This protein binds this small molecule.
Small molecule (SMILES): O=P(O)(O)O[C@@H]1[C@H](O)[C@H](O)[C@@H](OP(=O)(O)O)[C@H](OP(=O)(O)O)[C@H]1O

Binding-site contacts:
Ligand atom O6 contacts residue LYS569 of chain 1.B at 4.0 Å.
Ligand atom O53 contacts residue TYR567 of chain 1.B at 3.6 Å.
Ligand atom O1 contacts residue ARG568 of chain 1.B at 3.5 Å (salt-bridge).
Ligand atom O53 contacts residue LYS569 of chain 1.B at 3.5 Å.
Ligand atom O41 contacts residue ARG269 of chain 1.B at 4.2 Å.
Ligand atom P5 contacts residue LYS569 of chain 1.B at 4.0 Å.
Ligand atom C1 contacts residue ARG568 of chain 1.B at 4.3 Å.
Ligand atom C5 contacts residue LYS569 of chain 1.B at 4.3 Å.
Ligand atom O41 contacts residue THR267 of chain 1.B at 3.7 Å.
Ligand atom O43 contacts residue ALA275 of chain 1.B at 3.9 Å.
Ligand atom P5 contacts residue TYR567 of chain 1.B at 3.5 Å.
Ligand atom O51 contacts residue LYS569 of chain 1.B at 4.0 Å.
Ligand atom O5 contacts residue LYS569 of chain 1.B at 3.5 Å.
Ligand atom C6 contacts residue LYS569 of chain 1.B at 4.0 Å.
Ligand atom P4 contacts residue GLY268 of chain 1.B at 3.9 Å.
Ligand atom P4 contacts residue ARG265 of chain 1.B at 3.6 Å.
Ligand atom C3 contacts residue ARG269 of chain 1.B at 4.2 Å.
Ligand atom O51 contacts residue ARG269 of chain 1.B at 4.1 Å.
Ligand atom P1 contacts residue ARG568 of chain 1.B at 4.1 Å.
Ligand atom O43 contacts residue THR267 of chain 1.B at 2.7 Å (h-bond).
Ligand atom O43 contacts residue GLY268 of chain 1.B at 4.0 Å.
Ligand atom P5 contacts residue LYS508 of chain 1.B at 3.8 Å.
Ligand atom O3 contacts residue GLY268 of chain 1.B at 3.6 Å.
Ligand atom O11 contacts residue ARG568 of chain 1.B at 3.0 Å (salt-bridge).
Ligand atom O6 contacts residue TYR567 of chain 1.B at 3.6 Å.
Ligand atom O51 contacts residue TYR567 of chain 1.B at 2.4 Å (h-bond).
Ligand atom O53 contacts residue ARG511 of chain 1.B at 3.2 Å (salt-bridge).
Ligand atom O4 contacts residue THR267 of chain 1.B at 4.0 Å.
Ligand atom O51 contacts residue LYS508 of chain 1.B at 4.1 Å.
Ligand atom P5 contacts residue ARG269 of chain 1.B at 4.2 Å.
Ligand atom O3 contacts residue ARG269 of chain 1.B at 3.6 Å.
Ligand atom O52 contacts residue LYS508 of chain 1.B at 2.9 Å (salt-bridge).
Ligand atom O41 contacts residue GLY268 of chain 1.B at 2.8 Å (h-bond).
Ligand atom O42 contacts residue ARG265 of chain 1.B at 2.8 Å (salt-bridge).
Ligand atom O43 contacts residue ARG265 of chain 1.B at 2.8 Å (salt-bridge).
Ligand atom O4 contacts residue ARG269 of chain 1.B at 4.0 Å.
Ligand atom O52 contacts residue ARG269 of chain 1.B at 3.3 Å (salt-bridge).
Ligand atom P4 contacts residue THR267 of chain 1.B at 3.6 Å.
Ligand atom O53 contacts residue LYS508 of chain 1.B at 3.4 Å.
Ligand atom O2 contacts residue ARG568 of chain 1.B at 3.5 Å (salt-bridge).

Sequence of chain 1.B:
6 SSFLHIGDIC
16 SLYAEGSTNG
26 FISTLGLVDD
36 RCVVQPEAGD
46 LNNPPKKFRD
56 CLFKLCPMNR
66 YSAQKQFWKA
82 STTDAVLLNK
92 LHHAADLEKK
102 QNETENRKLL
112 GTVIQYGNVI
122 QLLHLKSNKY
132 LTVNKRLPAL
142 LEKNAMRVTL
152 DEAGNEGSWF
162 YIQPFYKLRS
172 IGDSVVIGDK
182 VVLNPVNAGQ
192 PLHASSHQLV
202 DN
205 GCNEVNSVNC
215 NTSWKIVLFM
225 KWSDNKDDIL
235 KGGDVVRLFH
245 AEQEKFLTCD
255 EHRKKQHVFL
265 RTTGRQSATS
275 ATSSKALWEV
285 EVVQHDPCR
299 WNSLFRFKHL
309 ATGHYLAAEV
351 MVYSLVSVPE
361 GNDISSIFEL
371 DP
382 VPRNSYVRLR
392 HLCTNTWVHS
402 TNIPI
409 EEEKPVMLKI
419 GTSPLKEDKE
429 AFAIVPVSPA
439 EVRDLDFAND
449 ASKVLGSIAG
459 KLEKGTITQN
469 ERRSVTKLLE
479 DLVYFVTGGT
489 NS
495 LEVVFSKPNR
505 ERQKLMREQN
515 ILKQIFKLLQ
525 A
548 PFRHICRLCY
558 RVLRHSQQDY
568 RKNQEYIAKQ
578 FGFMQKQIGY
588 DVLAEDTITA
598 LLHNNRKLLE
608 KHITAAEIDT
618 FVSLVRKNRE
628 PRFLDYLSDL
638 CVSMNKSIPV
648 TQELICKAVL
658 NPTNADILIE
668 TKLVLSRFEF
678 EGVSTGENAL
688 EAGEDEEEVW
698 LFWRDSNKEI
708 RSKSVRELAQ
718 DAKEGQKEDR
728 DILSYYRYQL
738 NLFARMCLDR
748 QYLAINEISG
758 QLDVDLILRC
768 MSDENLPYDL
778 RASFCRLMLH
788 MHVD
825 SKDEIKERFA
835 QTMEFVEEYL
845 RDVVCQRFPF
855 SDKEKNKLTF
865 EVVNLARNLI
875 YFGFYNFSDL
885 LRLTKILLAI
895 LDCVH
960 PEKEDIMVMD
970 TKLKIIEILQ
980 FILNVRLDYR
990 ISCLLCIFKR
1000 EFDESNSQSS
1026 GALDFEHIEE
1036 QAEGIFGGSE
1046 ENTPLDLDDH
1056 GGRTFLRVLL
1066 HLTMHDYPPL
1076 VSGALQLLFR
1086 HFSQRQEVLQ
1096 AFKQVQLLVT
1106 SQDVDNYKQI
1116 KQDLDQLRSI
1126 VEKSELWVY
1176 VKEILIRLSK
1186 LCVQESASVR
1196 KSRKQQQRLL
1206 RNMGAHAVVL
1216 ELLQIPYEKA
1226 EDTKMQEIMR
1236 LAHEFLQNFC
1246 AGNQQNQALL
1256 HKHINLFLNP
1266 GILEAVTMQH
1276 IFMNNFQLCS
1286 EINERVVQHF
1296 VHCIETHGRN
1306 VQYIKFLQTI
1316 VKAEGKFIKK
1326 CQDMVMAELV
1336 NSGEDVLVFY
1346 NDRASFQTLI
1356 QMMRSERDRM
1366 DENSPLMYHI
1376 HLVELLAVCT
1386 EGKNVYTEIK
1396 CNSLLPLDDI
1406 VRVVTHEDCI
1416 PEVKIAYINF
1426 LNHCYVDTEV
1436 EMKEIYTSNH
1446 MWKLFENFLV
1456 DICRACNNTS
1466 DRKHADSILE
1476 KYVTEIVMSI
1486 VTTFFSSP